Binding-site contacts:
Ligand atom F25 contacts residue LEU61 of chain 2.B at 3.4 Å.
Ligand atom O13 contacts residue MET135 of chain 2.B at 3.3 Å.
Ligand atom C6 contacts residue ILE139 of chain 2.B at 3.7 Å (hydrophobic).
Ligand atom O41 contacts residue PHE88 of chain 2.B at 3.6 Å.
Ligand atom O41 contacts residue ILE169 of chain 2.B at 3.6 Å.
Ligand atom O38 contacts residue ILE170 of chain 2.B at 3.5 Å.
Ligand atom F27 contacts residue LEU61 of chain 2.B at 3.7 Å.
Ligand atom C7 contacts residue THR94 of chain 2.B at 3.3 Å.
Ligand atom C32 contacts residue CYS91 of chain 2.B at 3.5 Å (hydrophobic).
Ligand atom C19 contacts residue ARG90 of chain 2.B at 3.6 Å.
Ligand atom C40 contacts residue HIS255 of chain 2.B at 3.3 Å.
Ligand atom C17 contacts residue VAL147 of chain 2.B at 3.4 Å (hydrophobic).
Ligand atom C1 contacts residue ILE139 of chain 2.B at 3.4 Å (hydrophobic).
Ligand atom C40 contacts residue ILE169 of chain 2.B at 3.5 Å (hydrophobic).
Ligand atom C8 contacts residue ILE139 of chain 2.B at 3.7 Å (hydrophobic).
Ligand atom F26 contacts residue VAL87 of chain 2.B at 3.5 Å.
Ligand atom C15 contacts residue MET34 of chain 2.B at 3.6 Å (hydrophobic).
Ligand atom O42 contacts residue LYS173 of chain 2.B at 3.2 Å (salt-bridge).
Ligand atom C23 contacts residue CYS91 of chain 2.B at 3.5 Å (hydrophobic).
Ligand atom F27 contacts residue ARG90 of chain 2.B at 3.4 Å.
Ligand atom C12 contacts residue THR98 of chain 2.B at 3.7 Å.
Ligand atom C35 contacts residue LEU145 of chain 2.B at 3.7 Å (hydrophobic).
Ligand atom O41 contacts residue HIS255 of chain 2.B at 2.8 Å (h-bond).
Ligand atom C11 contacts residue THR98 of chain 2.B at 3.7 Å.
Ligand atom N2 contacts residue THR94 of chain 2.B at 3.6 Å.
Ligand atom F26 contacts residue LEU61 of chain 2.B at 3.4 Å.
Ligand atom C40 contacts residue GLN92 of chain 2.B at 3.7 Å.
Ligand atom C14 contacts residue MET135 of chain 2.B at 3.3 Å (hydrophobic).
Ligand atom O42 contacts residue HIS255 of chain 2.B at 3.1 Å (h-bond).
Ligand atom C30 contacts residue CYS91 of chain 2.B at 3.5 Å (hydrophobic).
Ligand atom C18 contacts residue VAL147 of chain 2.B at 3.6 Å (hydrophobic).
Ligand atom C6 contacts residue THR94 of chain 2.B at 3.2 Å.
Ligand atom S28 contacts residue LEU136 of chain 2.B at 3.6 Å.
Ligand atom C7 contacts residue ILE139 of chain 2.B at 3.3 Å (hydrophobic).
Ligand atom O41 contacts residue GLN92 of chain 2.B at 2.7 Å (h-bond).
Ligand atom O38 contacts residue CYS91 of chain 2.B at 3.5 Å.
Ligand atom C39 contacts residue CYS91 of chain 2.B at 3.7 Å (hydrophobic).
Ligand atom C4 contacts residue CYS91 of chain 2.B at 3.2 Å (hydrophobic).
Ligand atom O42 contacts residue ILE169 of chain 2.B at 3.2 Å.
Ligand atom C1 contacts residue THR94 of chain 2.B at 3.1 Å.

Sequence of chain 2.B:
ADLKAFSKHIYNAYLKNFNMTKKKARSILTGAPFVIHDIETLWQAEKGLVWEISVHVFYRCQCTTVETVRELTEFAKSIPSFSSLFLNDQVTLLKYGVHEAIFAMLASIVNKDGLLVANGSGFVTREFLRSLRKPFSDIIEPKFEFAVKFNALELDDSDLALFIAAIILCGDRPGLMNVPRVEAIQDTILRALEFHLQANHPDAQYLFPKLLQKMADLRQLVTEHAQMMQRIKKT

The protein below binds the small molecule below.
Small molecule (SMILES): O=C(O)COc1ccc(Sc2cc(C#CCN3CCOCC3)nc(C#Cc3ccc(C(F)(F)F)cc3)c2)c2c1CCC2

Sequence of chain 1.A:
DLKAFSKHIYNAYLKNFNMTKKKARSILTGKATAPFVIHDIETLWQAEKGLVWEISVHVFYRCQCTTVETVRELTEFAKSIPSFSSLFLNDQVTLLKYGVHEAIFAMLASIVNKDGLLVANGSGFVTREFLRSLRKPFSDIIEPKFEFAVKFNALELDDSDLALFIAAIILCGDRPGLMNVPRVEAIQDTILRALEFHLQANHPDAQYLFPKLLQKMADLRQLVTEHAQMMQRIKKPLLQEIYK